This protein binds this small molecule.
Small molecule (SMILES): COc1ccc(CNC(=O)c2cc3c(cc2CN(C)Cc2cccc(OC)c2C(=O)O)OCO3)cc1

Sequence of chain 1.B:
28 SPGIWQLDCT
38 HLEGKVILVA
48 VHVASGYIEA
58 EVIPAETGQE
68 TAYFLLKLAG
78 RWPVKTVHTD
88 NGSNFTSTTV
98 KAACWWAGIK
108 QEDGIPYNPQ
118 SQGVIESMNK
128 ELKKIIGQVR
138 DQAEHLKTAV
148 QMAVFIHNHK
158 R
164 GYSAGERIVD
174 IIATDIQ

Sequence of chain 1.A:
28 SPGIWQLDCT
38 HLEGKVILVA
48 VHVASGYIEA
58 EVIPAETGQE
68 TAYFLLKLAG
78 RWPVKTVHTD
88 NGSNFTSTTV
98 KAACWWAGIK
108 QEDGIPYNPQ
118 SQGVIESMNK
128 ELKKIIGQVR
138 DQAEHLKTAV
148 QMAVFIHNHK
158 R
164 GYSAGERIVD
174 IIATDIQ

Binding-site contacts:
Ligand atom C8 contacts residue ALA140 of chain 1.B at 3.7 Å (hydrophobic).
Ligand atom O33 contacts residue ASP138 of chain 1.B at 3.1 Å (salt-bridge).
Ligand atom O32 contacts residue HIS142 of chain 1.B at 3.0 Å (h-bond).
Ligand atom C20 contacts residue HIS142 of chain 1.B at 3.6 Å.
Ligand atom C20 contacts residue THR145 of chain 1.B at 3.6 Å.
Ligand atom C15 contacts residue ALA140 of chain 1.B at 3.7 Å (hydrophobic).
Ligand atom C18 contacts residue THR145 of chain 1.B at 3.2 Å.
Ligand atom C6 contacts residue ALA99 of chain 1.A at 3.8 Å (hydrophobic).
Ligand atom N28 contacts residue GLN139 of chain 1.B at 2.8 Å (h-bond).
Ligand atom C25 contacts residue GLN139 of chain 1.B at 3.5 Å.
Ligand atom C19 contacts residue GLN139 of chain 1.B at 3.8 Å.
Ligand atom O34 contacts residue GLU141 of chain 1.B at 3.3 Å (salt-bridge).
Ligand atom C23 contacts residue ALA100 of chain 1.A at 3.6 Å (hydrophobic).
Ligand atom C11 contacts residue THR145 of chain 1.B at 3.7 Å.
Ligand atom C16 contacts residue ALA140 of chain 1.B at 3.7 Å (hydrophobic).
Ligand atom O30 contacts residue GLU141 of chain 1.B at 2.9 Å (salt-bridge).
Ligand atom O33 contacts residue ALA140 of chain 1.B at 3.7 Å.
Ligand atom O32 contacts residue GLU141 of chain 1.B at 3.4 Å (salt-bridge).
Ligand atom C5 contacts residue GLN66 of chain 1.A at 3.8 Å.
Ligand atom C20 contacts residue GLU141 of chain 1.B at 3.5 Å.
Ligand atom C3 contacts residue ALA99 of chain 1.A at 3.5 Å (hydrophobic).
Ligand atom C21 contacts residue GLU141 of chain 1.B at 3.8 Å.
Ligand atom C24 contacts residue LYS144 of chain 1.B at 3.8 Å.
Ligand atom O36 contacts residue THR145 of chain 1.B at 2.7 Å (h-bond).
Ligand atom C1 contacts residue GLN66 of chain 1.A at 3.6 Å.
Ligand atom C22 contacts residue GLN66 of chain 1.A at 3.7 Å.
Ligand atom O35 contacts residue ALA100 of chain 1.A at 3.6 Å.
Ligand atom C6 contacts residue THR96 of chain 1.A at 3.7 Å.
Ligand atom O36 contacts residue HIS142 of chain 1.B at 3.2 Å (h-bond).
Ligand atom O32 contacts residue ALA140 of chain 1.B at 3.5 Å.
Ligand atom O35 contacts residue ALA69 of chain 1.A at 3.4 Å.
Ligand atom C16 contacts residue GLU141 of chain 1.B at 3.3 Å.
Ligand atom O34 contacts residue ALA140 of chain 1.B at 3.7 Å.
Ligand atom C24 contacts residue THR145 of chain 1.B at 3.3 Å.
Ligand atom C4 contacts residue GLN139 of chain 1.B at 3.4 Å.
Ligand atom O32 contacts residue THR145 of chain 1.B at 2.7 Å (h-bond).
Ligand atom C23 contacts residue ALA69 of chain 1.A at 3.8 Å (hydrophobic).
Ligand atom C21 contacts residue ALA140 of chain 1.B at 3.7 Å (hydrophobic).
Ligand atom C9 contacts residue GLU141 of chain 1.B at 3.6 Å.
Ligand atom C8 contacts residue GLN139 of chain 1.B at 3.5 Å.